Binding-site contacts:
Ligand atom O3R contacts residue ASP313 of chain 2.F at 2.9 Å (salt-bridge).
Ligand atom O1P contacts residue GLY384 of chain 2.F at 3.5 Å (h-bond).
Ligand atom C4R contacts residue PO41 of chain 2.W at 3.7 Å.
Ligand atom C2 contacts residue TYR18 of chain 1.F at 3.5 Å (hydrophobic).
Ligand atom C1R contacts residue PO41 of chain 2.V at 3.6 Å.
Ligand atom N1 contacts residue ARG196 of chain 2.F at 3.6 Å.
Ligand atom C4 contacts residue ASP219 of chain 2.F at 3.4 Å.
Ligand atom O4R contacts residue ARG196 of chain 2.F at 3.6 Å.
Ligand atom O7 contacts residue ARG311 of chain 2.F at 2.7 Å (salt-bridge).
Ligand atom N7 contacts residue ASP219 of chain 2.F at 3.2 Å (salt-bridge).
Ligand atom C7 contacts residue TYR18 of chain 1.F at 3.5 Å (hydrophobic).
Ligand atom O2R contacts residue ARG311 of chain 2.F at 2.3 Å (salt-bridge).
Ligand atom C2R contacts residue ARG311 of chain 2.F at 3.6 Å.
Ligand atom O2R contacts residue ASP313 of chain 2.F at 3.0 Å (salt-bridge).
Ligand atom O3R contacts residue PO41 of chain 2.V at 3.3 Å (h-bond).
Ligand atom C5 contacts residue PHE193 of chain 2.F at 3.7 Å (hydrophobic).
Ligand atom O1P contacts residue GLY383 of chain 2.F at 3.7 Å.
Ligand atom C6 contacts residue ARG196 of chain 2.F at 3.2 Å.
Ligand atom C3R contacts residue ASP313 of chain 2.F at 3.1 Å.
Ligand atom O3R contacts residue PO41 of chain 2.W at 3.4 Å (h-bond).
Ligand atom O7 contacts residue PHE193 of chain 2.F at 3.6 Å.
Ligand atom C4 contacts residue PHE193 of chain 2.F at 3.5 Å (hydrophobic).
Ligand atom C5 contacts residue ASP16 of chain 1.F at 3.7 Å.
Ligand atom N1 contacts residue TYR18 of chain 1.F at 3.5 Å (h-bond).
Ligand atom N7 contacts residue TYR18 of chain 1.F at 3.5 Å.
Ligand atom P contacts residue GLY384 of chain 2.F at 3.8 Å.
Ligand atom O2R contacts residue PO41 of chain 2.V at 2.5 Å (h-bond).
Ligand atom C2 contacts residue PHE193 of chain 2.F at 3.7 Å (hydrophobic).
Ligand atom O3P contacts residue ARG392 of chain 1.F at 3.4 Å (salt-bridge).
Ligand atom O4R contacts residue PO41 of chain 2.W at 3.5 Å (h-bond).
Ligand atom C4 contacts residue TYR18 of chain 1.F at 3.5 Å (hydrophobic).
Ligand atom C7 contacts residue PHE193 of chain 2.F at 3.4 Å (hydrophobic).
Ligand atom N7 contacts residue PHE193 of chain 2.F at 3.5 Å.
Ligand atom C3 contacts residue PHE193 of chain 2.F at 3.7 Å (hydrophobic).
Ligand atom O2P contacts residue GLY384 of chain 2.F at 2.9 Å (h-bond).
Ligand atom C2R contacts residue PO41 of chain 2.V at 3.5 Å.
Ligand atom C2R contacts residue ASP313 of chain 2.F at 3.5 Å.
Ligand atom C6 contacts residue PHE193 of chain 2.F at 3.4 Å (hydrophobic).
Ligand atom O7 contacts residue TYR18 of chain 1.F at 3.7 Å.
Ligand atom C3 contacts residue TYR18 of chain 1.F at 3.5 Å (hydrophobic).

This small molecule binds to this protein.
Small molecule (SMILES): NC(=O)c1ccc[n+]([C@@H]2O[C@H](COP(=O)(O)O)[C@@H](O)[C@H]2O)c1

Sequence of chain 2.F:
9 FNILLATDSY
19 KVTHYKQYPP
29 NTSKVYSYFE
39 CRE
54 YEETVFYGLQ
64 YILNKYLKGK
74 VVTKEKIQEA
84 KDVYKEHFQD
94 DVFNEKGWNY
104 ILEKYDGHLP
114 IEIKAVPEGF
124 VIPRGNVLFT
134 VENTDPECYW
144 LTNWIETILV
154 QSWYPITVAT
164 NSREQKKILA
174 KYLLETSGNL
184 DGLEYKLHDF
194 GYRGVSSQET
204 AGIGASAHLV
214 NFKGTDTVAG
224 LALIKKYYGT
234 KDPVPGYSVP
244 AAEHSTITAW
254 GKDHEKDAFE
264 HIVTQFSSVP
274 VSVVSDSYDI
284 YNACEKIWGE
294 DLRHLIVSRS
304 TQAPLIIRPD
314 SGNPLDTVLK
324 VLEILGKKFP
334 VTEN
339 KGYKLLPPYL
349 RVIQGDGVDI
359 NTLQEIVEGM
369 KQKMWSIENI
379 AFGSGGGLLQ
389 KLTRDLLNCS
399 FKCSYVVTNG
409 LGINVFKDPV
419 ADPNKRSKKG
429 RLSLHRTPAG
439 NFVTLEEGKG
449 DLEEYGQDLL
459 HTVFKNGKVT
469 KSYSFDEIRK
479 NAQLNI

Sequence of chain 1.F:
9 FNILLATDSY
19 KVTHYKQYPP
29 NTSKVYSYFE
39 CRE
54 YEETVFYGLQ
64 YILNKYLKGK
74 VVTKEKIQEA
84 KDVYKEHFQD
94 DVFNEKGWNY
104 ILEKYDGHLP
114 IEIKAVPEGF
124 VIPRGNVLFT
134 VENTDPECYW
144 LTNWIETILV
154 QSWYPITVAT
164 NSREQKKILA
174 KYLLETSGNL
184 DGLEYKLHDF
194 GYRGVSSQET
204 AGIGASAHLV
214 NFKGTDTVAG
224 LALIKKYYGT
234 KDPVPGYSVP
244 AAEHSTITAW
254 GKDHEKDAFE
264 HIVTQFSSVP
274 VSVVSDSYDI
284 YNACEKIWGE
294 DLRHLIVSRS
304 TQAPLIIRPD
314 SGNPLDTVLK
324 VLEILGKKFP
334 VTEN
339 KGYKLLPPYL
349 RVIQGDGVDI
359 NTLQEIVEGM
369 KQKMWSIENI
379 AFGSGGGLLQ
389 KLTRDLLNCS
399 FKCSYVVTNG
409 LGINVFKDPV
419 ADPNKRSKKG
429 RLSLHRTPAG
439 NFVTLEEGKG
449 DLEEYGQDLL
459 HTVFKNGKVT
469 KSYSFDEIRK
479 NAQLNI